Sequence of chain 1.S:
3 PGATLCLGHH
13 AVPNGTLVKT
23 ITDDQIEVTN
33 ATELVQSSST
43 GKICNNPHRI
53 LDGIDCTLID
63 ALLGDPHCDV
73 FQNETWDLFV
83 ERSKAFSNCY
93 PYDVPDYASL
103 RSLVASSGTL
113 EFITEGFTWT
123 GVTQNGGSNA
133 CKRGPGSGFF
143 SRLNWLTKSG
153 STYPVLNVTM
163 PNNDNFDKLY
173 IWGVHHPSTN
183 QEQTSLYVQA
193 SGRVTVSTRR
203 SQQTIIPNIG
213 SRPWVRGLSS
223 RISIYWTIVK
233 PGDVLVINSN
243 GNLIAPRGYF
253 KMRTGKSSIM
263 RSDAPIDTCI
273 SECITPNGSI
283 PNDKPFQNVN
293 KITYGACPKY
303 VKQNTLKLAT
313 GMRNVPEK

Binding-site contacts:
Ligand atom C8 contacts residue VAL236 of chain 1.W at 4.0 Å (hydrophobic).
Ligand atom C8 contacts residue SER213 of chain 1.S at 4.5 Å.
Ligand atom O6 contacts residue THR161 of chain 1.W at 3.4 Å.
Ligand atom C1 contacts residue ASN159 of chain 1.W at 1.4 Å.
Ligand atom O7 contacts residue PRO215 of chain 1.S at 4.0 Å.
Ligand atom C4 contacts residue ASN159 of chain 1.W at 4.2 Å.
Ligand atom C8 contacts residue ASN159 of chain 1.W at 4.2 Å.
Ligand atom C8 contacts residue THR161 of chain 1.W at 3.8 Å.
Ligand atom C2 contacts residue TRP216 of chain 1.S at 4.2 Å (hydrophobic).
Ligand atom C5 contacts residue ASN159 of chain 1.W at 3.7 Å.
Ligand atom N2 contacts residue ASN159 of chain 1.W at 2.7 Å (h-bond).
Ligand atom O7 contacts residue ASN159 of chain 1.W at 3.6 Å (h-bond).
Ligand atom C2 contacts residue ASN159 of chain 1.W at 2.3 Å.
Ligand atom C7 contacts residue ASN159 of chain 1.W at 3.3 Å.
Ligand atom N2 contacts residue SER213 of chain 1.S at 4.1 Å.
Ligand atom C6 contacts residue THR161 of chain 1.W at 3.5 Å.
Ligand atom C3 contacts residue ASN159 of chain 1.W at 3.7 Å.
Ligand atom O6 contacts residue TRP216 of chain 1.S at 4.1 Å.
Ligand atom O7 contacts residue TRP216 of chain 1.S at 3.3 Å (h-bond).
Ligand atom O5 contacts residue ASN159 of chain 1.W at 2.4 Å (h-bond).

Sequence of chain 1.W:
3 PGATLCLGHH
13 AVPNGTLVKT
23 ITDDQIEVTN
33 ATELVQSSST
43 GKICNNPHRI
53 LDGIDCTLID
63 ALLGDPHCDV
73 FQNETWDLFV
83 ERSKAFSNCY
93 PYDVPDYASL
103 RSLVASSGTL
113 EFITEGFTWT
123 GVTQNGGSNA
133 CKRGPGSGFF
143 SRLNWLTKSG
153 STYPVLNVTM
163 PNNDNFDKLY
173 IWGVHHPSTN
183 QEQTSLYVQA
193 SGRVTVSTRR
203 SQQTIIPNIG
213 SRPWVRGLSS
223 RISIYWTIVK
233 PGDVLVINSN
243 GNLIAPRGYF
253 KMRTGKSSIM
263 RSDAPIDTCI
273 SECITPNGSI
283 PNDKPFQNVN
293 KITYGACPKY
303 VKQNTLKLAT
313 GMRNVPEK

The protein below binds the small molecule below.
Small molecule (SMILES): CC(=O)N[C@H]1[C@H](O[C@H]2[C@H](O)[C@@H](NC(C)=O)CO[C@@H]2CO)O[C@H](CO)[C@@H](O[C@@H]2O[C@H](CO[C@H]3O[C@H](CO)[C@@H](O)[C@H](O)[C@@H]3O)[C@@H](O)[C@H](O)[C@@H]2O)[C@@H]1O